A protein and the small-molecule ligand that binds it are described below.
Small molecule (SMILES): CC(=O)N[C@@H]1[C@@H](O)[C@H](O)[C@@H](CO)O[C@H]1O

Binding-site contacts:
Ligand atom O5 contacts residue ASN95 of chain 1.A at 2.4 Å (h-bond).
Ligand atom C3 contacts residue ASN95 of chain 1.A at 3.8 Å.
Ligand atom C7 contacts residue ASN95 of chain 1.A at 3.7 Å.
Ligand atom C1 contacts residue ASN95 of chain 1.A at 1.4 Å.
Ligand atom N2 contacts residue ASN95 of chain 1.A at 2.9 Å (h-bond).
Ligand atom C5 contacts residue VAL3 of chain 1.A at 4.4 Å (hydrophobic).
Ligand atom C5 contacts residue ASN83 of chain 1.A at 4.1 Å.
Ligand atom C4 contacts residue ASN95 of chain 1.A at 4.2 Å.
Ligand atom C1 contacts residue ASN83 of chain 1.A at 3.9 Å.
Ligand atom C6 contacts residue ASN83 of chain 1.A at 4.1 Å.
Ligand atom O5 contacts residue ASN83 of chain 1.A at 3.2 Å.
Ligand atom C8 contacts residue ASN95 of chain 1.A at 4.5 Å.
Ligand atom O6 contacts residue ASN83 of chain 1.A at 3.4 Å.
Ligand atom C5 contacts residue ASN95 of chain 1.A at 3.6 Å.
Ligand atom O7 contacts residue ASN95 of chain 1.A at 4.2 Å.
Ligand atom C2 contacts residue ASN95 of chain 1.A at 2.4 Å.

Sequence of chain 1.A:
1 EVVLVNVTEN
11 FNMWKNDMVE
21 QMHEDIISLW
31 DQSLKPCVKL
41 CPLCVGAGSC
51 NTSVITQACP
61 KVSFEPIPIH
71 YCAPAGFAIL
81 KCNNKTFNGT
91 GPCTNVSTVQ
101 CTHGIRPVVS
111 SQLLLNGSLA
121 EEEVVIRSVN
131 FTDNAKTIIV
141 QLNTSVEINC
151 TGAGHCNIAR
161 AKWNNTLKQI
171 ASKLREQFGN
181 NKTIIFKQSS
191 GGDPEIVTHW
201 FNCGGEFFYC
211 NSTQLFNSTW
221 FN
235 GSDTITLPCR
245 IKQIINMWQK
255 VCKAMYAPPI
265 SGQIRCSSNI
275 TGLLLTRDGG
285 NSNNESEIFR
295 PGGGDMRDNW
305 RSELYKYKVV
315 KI